Sequence of chain 1.J:
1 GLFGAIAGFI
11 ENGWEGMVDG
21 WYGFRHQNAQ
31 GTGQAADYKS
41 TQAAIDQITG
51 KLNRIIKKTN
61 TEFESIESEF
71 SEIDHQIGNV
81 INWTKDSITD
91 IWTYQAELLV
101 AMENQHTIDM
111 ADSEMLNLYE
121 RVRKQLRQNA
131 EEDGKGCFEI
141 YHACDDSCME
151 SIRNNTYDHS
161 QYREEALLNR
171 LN

Sequence of chain 1.I:
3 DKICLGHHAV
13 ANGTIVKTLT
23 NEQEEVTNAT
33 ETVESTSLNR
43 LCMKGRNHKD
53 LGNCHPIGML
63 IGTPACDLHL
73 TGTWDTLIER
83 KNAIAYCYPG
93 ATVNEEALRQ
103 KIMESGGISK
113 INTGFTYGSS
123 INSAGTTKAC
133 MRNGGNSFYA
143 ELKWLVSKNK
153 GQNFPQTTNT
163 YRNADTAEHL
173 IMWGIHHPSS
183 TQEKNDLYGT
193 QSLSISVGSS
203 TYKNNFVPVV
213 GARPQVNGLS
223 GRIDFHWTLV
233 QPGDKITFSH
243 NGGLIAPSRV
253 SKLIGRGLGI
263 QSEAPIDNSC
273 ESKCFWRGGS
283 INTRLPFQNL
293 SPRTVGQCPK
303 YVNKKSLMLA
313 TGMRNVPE

Binding-site contacts:
Ligand atom C5 contacts residue ASN30 of chain 1.I at 3.6 Å.
Ligand atom O6 contacts residue THR32 of chain 1.I at 4.4 Å.
Ligand atom O6 contacts residue LEU52 of chain 1.J at 3.9 Å.
Ligand atom O7 contacts residue ASN30 of chain 1.I at 3.8 Å.
Ligand atom C7 contacts residue ASN30 of chain 1.I at 3.5 Å.
Ligand atom O5 contacts residue ASN30 of chain 1.I at 2.3 Å (h-bond).
Ligand atom C3 contacts residue ASN30 of chain 1.I at 3.7 Å.
Ligand atom C6 contacts residue THR32 of chain 1.I at 4.1 Å.
Ligand atom C1 contacts residue THR313 of chain 1.I at 4.1 Å.
Ligand atom O6 contacts residue THR313 of chain 1.I at 3.5 Å.
Ligand atom C1 contacts residue ASN30 of chain 1.I at 1.4 Å.
Ligand atom N2 contacts residue ASN30 of chain 1.I at 2.8 Å (h-bond).
Ligand atom C4 contacts residue ASN30 of chain 1.I at 4.2 Å.
Ligand atom O5 contacts residue THR313 of chain 1.I at 3.5 Å (h-bond).
Ligand atom C2 contacts residue ASN30 of chain 1.I at 2.4 Å.

The protein below binds the small molecule below.
Small molecule (SMILES): CC(=O)N[C@@H]1[C@@H](O)[C@H](O)[C@@H](CO)O[C@H]1O